Binding-site contacts:
Ligand atom O01 contacts residue ALA700 of chain 1.L at 3.5 Å.
Ligand atom C09 contacts residue THR703 of chain 1.L at 3.6 Å.
Ligand atom C04 contacts residue GLY536 of chain 1.L at 3.8 Å.
Ligand atom N30 contacts residue ALA674 of chain 1.L at 3.6 Å.
Ligand atom C07 contacts residue LEU541 of chain 1.L at 3.3 Å (hydrophobic).
Ligand atom C13 contacts residue ALA674 of chain 1.L at 3.7 Å (hydrophobic).
Ligand atom C04 contacts residue GLY699 of chain 1.L at 3.6 Å.
Ligand atom N14 contacts residue ALA674 of chain 1.L at 3.6 Å.
Ligand atom C17 contacts residue ILE494 of chain 1.L at 3.5 Å (hydrophobic).
Ligand atom C02 contacts residue GLY699 of chain 1.L at 3.4 Å.
Ligand atom N30 contacts residue LEU541 of chain 1.L at 3.4 Å.
Ligand atom C02 contacts residue ALA700 of chain 1.L at 3.4 Å (hydrophobic).
Ligand atom C23 contacts residue LEU541 of chain 1.L at 3.7 Å (hydrophobic).
Ligand atom C27 contacts residue VAL489 of chain 1.L at 3.4 Å (hydrophobic).
Ligand atom C19 contacts residue ILE671 of chain 1.L at 3.5 Å (hydrophobic).
Ligand atom O26 contacts residue VAL489 of chain 1.L at 3.7 Å.
Ligand atom C24 contacts residue ALA674 of chain 1.L at 3.4 Å (hydrophobic).
Ligand atom C17 contacts residue ASP493 of chain 1.L at 3.6 Å.
Ligand atom O01 contacts residue GLY699 of chain 1.L at 3.4 Å (h-bond).
Ligand atom C06 contacts residue LEU541 of chain 1.L at 3.0 Å (hydrophobic).
Ligand atom C21 contacts residue CYS537 of chain 1.L at 3.5 Å (hydrophobic).
Ligand atom O01 contacts residue THR703 of chain 1.L at 2.4 Å (h-bond).
Ligand atom C20 contacts residue ILE671 of chain 1.L at 3.6 Å (hydrophobic).
Ligand atom C11 contacts residue ASN675 of chain 1.L at 3.5 Å.
Ligand atom N31 contacts residue GLY699 of chain 1.L at 3.5 Å.
Ligand atom N16 contacts residue ALA670 of chain 1.L at 3.6 Å.
Ligand atom C15 contacts residue ALA674 of chain 1.L at 3.5 Å (hydrophobic).
Ligand atom C13 contacts residue LEU541 of chain 1.L at 3.2 Å (hydrophobic).
Ligand atom C05 contacts residue GLY538 of chain 1.L at 3.5 Å.
Ligand atom N31 contacts residue ALA700 of chain 1.L at 3.0 Å (h-bond).
Ligand atom C02 contacts residue THR703 of chain 1.L at 3.2 Å.
Ligand atom C05 contacts residue CYS537 of chain 1.L at 3.7 Å (hydrophobic).
Ligand atom O26 contacts residue ARG677 of chain 1.L at 3.4 Å (salt-bridge).
Ligand atom C18 contacts residue ILE494 of chain 1.L at 3.5 Å (hydrophobic).
Ligand atom C29 contacts residue ALA674 of chain 1.L at 3.5 Å (hydrophobic).
Ligand atom N14 contacts residue LEU541 of chain 1.L at 3.5 Å.
Ligand atom O26 contacts residue ASP493 of chain 1.L at 3.3 Å (salt-bridge).
Ligand atom N31 contacts residue GLY536 of chain 1.L at 3.3 Å (h-bond).
Ligand atom C25 contacts residue ASP493 of chain 1.L at 3.2 Å.
Ligand atom N12 contacts residue LEU541 of chain 1.L at 3.4 Å.

Sequence of chain 1.L:
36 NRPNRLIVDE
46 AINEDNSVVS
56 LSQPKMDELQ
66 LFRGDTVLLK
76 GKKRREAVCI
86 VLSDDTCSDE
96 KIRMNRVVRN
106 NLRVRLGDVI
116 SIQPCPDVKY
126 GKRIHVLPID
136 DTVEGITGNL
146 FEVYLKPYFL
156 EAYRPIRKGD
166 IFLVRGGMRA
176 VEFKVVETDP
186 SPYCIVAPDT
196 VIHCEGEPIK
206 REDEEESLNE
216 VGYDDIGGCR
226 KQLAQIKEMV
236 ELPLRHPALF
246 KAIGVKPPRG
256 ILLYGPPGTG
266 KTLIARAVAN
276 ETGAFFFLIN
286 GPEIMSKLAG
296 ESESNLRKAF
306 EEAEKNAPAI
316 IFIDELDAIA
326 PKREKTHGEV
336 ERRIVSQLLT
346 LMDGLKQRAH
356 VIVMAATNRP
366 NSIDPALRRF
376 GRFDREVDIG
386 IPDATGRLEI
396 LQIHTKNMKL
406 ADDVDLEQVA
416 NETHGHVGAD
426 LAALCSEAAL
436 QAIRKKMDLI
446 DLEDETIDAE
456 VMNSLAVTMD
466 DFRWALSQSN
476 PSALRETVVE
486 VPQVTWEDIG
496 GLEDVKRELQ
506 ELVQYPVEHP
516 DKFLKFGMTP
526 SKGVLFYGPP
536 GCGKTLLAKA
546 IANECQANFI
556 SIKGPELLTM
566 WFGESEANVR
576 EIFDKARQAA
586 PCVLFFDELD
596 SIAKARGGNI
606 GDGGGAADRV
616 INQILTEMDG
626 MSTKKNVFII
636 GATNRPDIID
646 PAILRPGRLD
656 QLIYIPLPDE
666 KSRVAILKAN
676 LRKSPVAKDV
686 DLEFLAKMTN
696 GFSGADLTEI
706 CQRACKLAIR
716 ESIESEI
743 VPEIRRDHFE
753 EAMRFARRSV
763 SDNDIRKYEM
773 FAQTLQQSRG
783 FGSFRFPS

The protein below binds the small molecule below.
Small molecule (SMILES): Cc1cc2c(C(N)=O)cccc2n1-c1nc2c(c(NCc3ccccc3)n1)COCC2